This small molecule binds to this protein.
Small molecule (SMILES): CC(=O)N[C@@H]1[C@@H](O)[C@H](O)[C@@H](CO)O[C@H]1O

Binding-site contacts:
Ligand atom O5 contacts residue ASN227 of chain 1.A at 2.1 Å (h-bond).
Ligand atom C2 contacts residue ASN227 of chain 1.A at 2.5 Å.
Ligand atom O7 contacts residue ASP202 of chain 1.A at 3.8 Å.
Ligand atom C6 contacts residue ASN227 of chain 1.A at 4.4 Å.
Ligand atom N2 contacts residue ARG251 of chain 1.A at 3.7 Å.
Ligand atom O7 contacts residue ASN227 of chain 1.A at 3.4 Å (h-bond).
Ligand atom O6 contacts residue ASN227 of chain 1.A at 4.0 Å.
Ligand atom C5 contacts residue ASN227 of chain 1.A at 3.5 Å.
Ligand atom C3 contacts residue ASN227 of chain 1.A at 3.7 Å.
Ligand atom C7 contacts residue ARG251 of chain 1.A at 4.2 Å.
Ligand atom C1 contacts residue ASP202 of chain 1.A at 4.2 Å.
Ligand atom O6 contacts residue GLY204 of chain 1.A at 4.3 Å.
Ligand atom C8 contacts residue ARG251 of chain 1.A at 3.9 Å.
Ligand atom C7 contacts residue ASN227 of chain 1.A at 3.6 Å.
Ligand atom O5 contacts residue ASP202 of chain 1.A at 4.4 Å.
Ligand atom C4 contacts residue ASN227 of chain 1.A at 4.0 Å.
Ligand atom N2 contacts residue ASN227 of chain 1.A at 3.2 Å (h-bond).
Ligand atom C2 contacts residue ASP202 of chain 1.A at 4.2 Å.
Ligand atom C1 contacts residue ARG251 of chain 1.A at 4.1 Å.
Ligand atom C1 contacts residue ASN227 of chain 1.A at 1.4 Å.

Sequence of chain 1.A:
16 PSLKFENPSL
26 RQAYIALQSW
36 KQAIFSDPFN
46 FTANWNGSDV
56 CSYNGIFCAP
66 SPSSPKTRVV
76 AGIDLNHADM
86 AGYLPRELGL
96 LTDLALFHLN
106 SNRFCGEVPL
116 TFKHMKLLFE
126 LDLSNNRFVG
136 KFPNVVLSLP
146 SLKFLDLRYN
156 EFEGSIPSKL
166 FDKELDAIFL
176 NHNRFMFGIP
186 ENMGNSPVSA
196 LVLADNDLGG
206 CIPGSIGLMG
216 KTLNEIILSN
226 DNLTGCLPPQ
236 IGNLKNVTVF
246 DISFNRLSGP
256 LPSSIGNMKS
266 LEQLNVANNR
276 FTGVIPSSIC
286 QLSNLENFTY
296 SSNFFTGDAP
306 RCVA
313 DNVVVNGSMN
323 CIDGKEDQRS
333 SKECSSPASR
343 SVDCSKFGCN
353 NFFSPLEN